Sequence of chain 1.F:
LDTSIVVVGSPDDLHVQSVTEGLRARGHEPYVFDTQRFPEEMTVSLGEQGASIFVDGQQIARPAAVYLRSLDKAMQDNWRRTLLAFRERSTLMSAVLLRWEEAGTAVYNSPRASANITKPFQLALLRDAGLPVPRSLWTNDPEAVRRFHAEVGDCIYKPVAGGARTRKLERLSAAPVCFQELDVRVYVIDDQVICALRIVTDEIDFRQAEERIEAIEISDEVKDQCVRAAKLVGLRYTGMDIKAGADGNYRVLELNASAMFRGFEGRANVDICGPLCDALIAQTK

The small molecule below binds the protein below.
Small molecule (SMILES): CC[C@H](C)[C@H](NC(=O)[C@H](Cc1ccccc1)NC(=O)[C@@H](N)CC(C)C)C(=O)N[C@@H](C)C(=O)N[C@@H](CC(=O)O)C(=O)N[C@H](C=O)CC(C)C

Sequence of chain 1.E:
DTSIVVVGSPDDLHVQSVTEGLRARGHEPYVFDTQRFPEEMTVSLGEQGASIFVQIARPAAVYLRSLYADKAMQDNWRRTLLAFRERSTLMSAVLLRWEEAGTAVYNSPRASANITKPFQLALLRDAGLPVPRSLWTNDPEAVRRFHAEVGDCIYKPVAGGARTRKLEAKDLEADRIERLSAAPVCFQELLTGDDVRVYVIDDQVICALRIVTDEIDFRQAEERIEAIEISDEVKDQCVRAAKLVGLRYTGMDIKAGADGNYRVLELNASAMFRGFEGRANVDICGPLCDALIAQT

Binding-site contacts:
Ligand atom O contacts residue ARG212 of chain 1.E at 3.1 Å (salt-bridge).
Ligand atom CD2 contacts residue GLY196 of chain 1.E at 3.9 Å.
Ligand atom CE2 contacts residue ARG212 of chain 1.E at 4.0 Å.
Ligand atom CA contacts residue GLY197 of chain 1.E at 3.9 Å.
Ligand atom CG1 contacts residue TYR191 of chain 1.E at 4.1 Å (hydrophobic).
Ligand atom CD1 contacts residue ARG212 of chain 1.E at 3.6 Å.
Ligand atom C contacts residue ARG212 of chain 1.E at 3.9 Å.
Ligand atom OD1 contacts residue ARG201 of chain 1.E at 3.5 Å (salt-bridge).
Ligand atom CZ contacts residue ARG212 of chain 1.E at 3.6 Å.
Ligand atom CD2 contacts residue GLY197 of chain 1.E at 3.5 Å.
Ligand atom CD1 contacts residue LYS192 of chain 1.E at 3.3 Å.
Ligand atom CE1 contacts residue ARG212 of chain 1.E at 3.3 Å.
Ligand atom N contacts residue ARG215 of chain 1.E at 3.8 Å.
Ligand atom CB contacts residue ALA198 of chain 1.E at 3.9 Å (hydrophobic).
Ligand atom O contacts residue ARG215 of chain 1.E at 3.0 Å (salt-bridge).
Ligand atom O contacts residue ARG115 of chain 1.F at 4.0 Å.
Ligand atom C contacts residue ARG215 of chain 1.E at 3.9 Å.
Ligand atom CE1 contacts residue ASP207 of chain 1.E at 4.0 Å.
Ligand atom CG contacts residue ARG212 of chain 1.E at 4.1 Å.
Ligand atom CD2 contacts residue VAL221 of chain 1.E at 3.7 Å (hydrophobic).
Ligand atom CG2 contacts residue ALA198 of chain 1.E at 3.5 Å (hydrophobic).
Ligand atom N contacts residue ARG215 of chain 1.E at 4.0 Å.
Ligand atom CG1 contacts residue VAL221 of chain 1.E at 4.0 Å (hydrophobic).
Ligand atom CE1 contacts residue ILE213 of chain 1.E at 4.0 Å (hydrophobic).
Ligand atom CZ contacts residue ASP207 of chain 1.E at 4.0 Å.
Ligand atom CD1 contacts residue GLU122 of chain 1.F at 4.0 Å.
Ligand atom CE2 contacts residue TYR191 of chain 1.E at 3.2 Å (hydrophobic).
Ligand atom OD2 contacts residue ARG199 of chain 1.E at 3.9 Å.
Ligand atom CD1 contacts residue VAL221 of chain 1.E at 3.5 Å (hydrophobic).
Ligand atom CE2 contacts residue PHE223 of chain 1.E at 4.1 Å (hydrophobic).
Ligand atom CE2 contacts residue VAL221 of chain 1.E at 4.0 Å (hydrophobic).
Ligand atom CB contacts residue VAL221 of chain 1.E at 4.0 Å (hydrophobic).
Ligand atom CD2 contacts residue LEU118 of chain 1.F at 3.8 Å (hydrophobic).
Ligand atom OD2 contacts residue ARG201 of chain 1.E at 2.8 Å (salt-bridge).
Ligand atom CA contacts residue ARG212 of chain 1.E at 3.9 Å.
Ligand atom CG contacts residue ARG201 of chain 1.E at 3.5 Å.
Ligand atom CD2 contacts residue ALA218 of chain 1.E at 3.5 Å (hydrophobic).
Ligand atom CA contacts residue ALA218 of chain 1.E at 4.1 Å (hydrophobic).
Ligand atom CD2 contacts residue TYR191 of chain 1.E at 3.8 Å (hydrophobic).
Ligand atom CD1 contacts residue PRO193 of chain 1.E at 3.2 Å (hydrophobic).